Sequence of chain 1.A:
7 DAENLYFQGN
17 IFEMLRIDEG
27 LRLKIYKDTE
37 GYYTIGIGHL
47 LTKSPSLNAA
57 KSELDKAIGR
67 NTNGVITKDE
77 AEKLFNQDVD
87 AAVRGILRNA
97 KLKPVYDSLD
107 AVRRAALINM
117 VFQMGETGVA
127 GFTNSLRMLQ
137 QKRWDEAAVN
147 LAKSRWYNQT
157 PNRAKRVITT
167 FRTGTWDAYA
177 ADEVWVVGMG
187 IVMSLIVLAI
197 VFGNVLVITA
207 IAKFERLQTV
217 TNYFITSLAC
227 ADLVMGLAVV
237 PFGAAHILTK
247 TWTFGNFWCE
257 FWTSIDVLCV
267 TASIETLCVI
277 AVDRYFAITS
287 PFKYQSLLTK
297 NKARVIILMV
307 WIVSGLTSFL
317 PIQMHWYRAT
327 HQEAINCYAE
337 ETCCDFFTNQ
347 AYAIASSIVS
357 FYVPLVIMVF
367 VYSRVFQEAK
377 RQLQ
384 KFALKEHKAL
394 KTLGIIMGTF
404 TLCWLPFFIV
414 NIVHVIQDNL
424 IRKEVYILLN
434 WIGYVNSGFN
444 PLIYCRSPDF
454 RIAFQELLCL

A small-molecule ligand and the protein it binds are described below.
Small molecule (SMILES): CN[C@@H]1CCc2c(ccc(O)c2O)[C@H]1O

Binding-site contacts:
Ligand atom CAI contacts residue ASP262 of chain 1.A at 3.6 Å.
Ligand atom OAM contacts residue VAL266 of chain 1.A at 4.0 Å.
Ligand atom CAF contacts residue ASP262 of chain 1.A at 3.8 Å.
Ligand atom CAC contacts residue PHE411 of chain 1.A at 4.0 Å (hydrophobic).
Ligand atom CAB contacts residue VAL266 of chain 1.A at 3.6 Å (hydrophobic).
Ligand atom CAJ contacts residue PHE410 of chain 1.A at 3.7 Å (hydrophobic).
Ligand atom CAF contacts residue PHE410 of chain 1.A at 3.9 Å (hydrophobic).
Ligand atom CAE contacts residue PHE410 of chain 1.A at 3.8 Å (hydrophobic).
Ligand atom CAO contacts residue ASP262 of chain 1.A at 3.3 Å.
Ligand atom CAJ contacts residue ASP262 of chain 1.A at 3.4 Å.
Ligand atom OAL contacts residue VAL263 of chain 1.A at 3.5 Å.
Ligand atom CAA contacts residue ASP262 of chain 1.A at 3.6 Å.
Ligand atom CAH contacts residue TYR429 of chain 1.A at 3.5 Å (hydrophobic).
Ligand atom OAK contacts residue ASN414 of chain 1.A at 3.4 Å (h-bond).
Ligand atom OAM contacts residue ASN433 of chain 1.A at 3.2 Å (h-bond).
Ligand atom OAL contacts residue PHE411 of chain 1.A at 4.0 Å.
Ligand atom CAO contacts residue TYR437 of chain 1.A at 4.0 Å (hydrophobic).
Ligand atom CAJ contacts residue TYR437 of chain 1.A at 4.0 Å (hydrophobic).
Ligand atom OAM contacts residue ASP262 of chain 1.A at 2.4 Å (salt-bridge).
Ligand atom CAD contacts residue ASN414 of chain 1.A at 4.1 Å.
Ligand atom NAN contacts residue ASN433 of chain 1.A at 2.7 Å (h-bond).
Ligand atom OAM contacts residue TYR437 of chain 1.A at 3.1 Å (h-bond).
Ligand atom NAN contacts residue ASP262 of chain 1.A at 3.1 Å (salt-bridge).
Ligand atom OAK contacts residue SER352 of chain 1.A at 3.1 Å (h-bond).
Ligand atom OAL contacts residue SER352 of chain 1.A at 3.4 Å.
Ligand atom CAG contacts residue TYR429 of chain 1.A at 3.5 Å (hydrophobic).
Ligand atom CAC contacts residue VAL263 of chain 1.A at 3.7 Å (hydrophobic).
Ligand atom OAL contacts residue SER356 of chain 1.A at 3.1 Å (h-bond).
Ligand atom CAI contacts residue ASN433 of chain 1.A at 3.3 Å.
Ligand atom NAN contacts residue TYR437 of chain 1.A at 3.3 Å (h-bond).
Ligand atom CAB contacts residue PHE411 of chain 1.A at 4.0 Å (hydrophobic).
Ligand atom CAG contacts residue PHE410 of chain 1.A at 3.5 Å (hydrophobic).
Ligand atom CAH contacts residue PHE410 of chain 1.A at 3.8 Å (hydrophobic).
Ligand atom CAH contacts residue ASN433 of chain 1.A at 3.6 Å.
Ligand atom CAH contacts residue PHE342 of chain 1.A at 3.6 Å (hydrophobic).
Ligand atom CAO contacts residue ASN433 of chain 1.A at 3.9 Å.
Ligand atom CAA contacts residue VAL266 of chain 1.A at 3.5 Å (hydrophobic).
Ligand atom CAJ contacts residue ASN433 of chain 1.A at 3.1 Å.
Ligand atom CAB contacts residue VAL263 of chain 1.A at 4.0 Å (hydrophobic).
Ligand atom CAG contacts residue PHE342 of chain 1.A at 3.6 Å (hydrophobic).